Sequence of chain 47.A:
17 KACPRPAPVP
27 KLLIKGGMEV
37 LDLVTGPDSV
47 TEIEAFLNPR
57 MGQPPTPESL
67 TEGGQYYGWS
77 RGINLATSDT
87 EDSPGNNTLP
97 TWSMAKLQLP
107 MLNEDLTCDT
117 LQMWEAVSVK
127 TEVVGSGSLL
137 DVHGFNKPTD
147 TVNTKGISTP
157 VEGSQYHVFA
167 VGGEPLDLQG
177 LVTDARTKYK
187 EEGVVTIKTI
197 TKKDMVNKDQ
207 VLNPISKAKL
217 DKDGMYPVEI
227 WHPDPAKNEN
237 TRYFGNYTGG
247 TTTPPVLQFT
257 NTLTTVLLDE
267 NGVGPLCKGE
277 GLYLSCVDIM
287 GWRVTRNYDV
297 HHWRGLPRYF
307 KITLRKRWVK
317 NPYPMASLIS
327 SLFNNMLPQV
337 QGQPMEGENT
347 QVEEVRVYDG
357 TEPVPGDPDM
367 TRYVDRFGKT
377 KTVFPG

Sequence of chain 47.B:
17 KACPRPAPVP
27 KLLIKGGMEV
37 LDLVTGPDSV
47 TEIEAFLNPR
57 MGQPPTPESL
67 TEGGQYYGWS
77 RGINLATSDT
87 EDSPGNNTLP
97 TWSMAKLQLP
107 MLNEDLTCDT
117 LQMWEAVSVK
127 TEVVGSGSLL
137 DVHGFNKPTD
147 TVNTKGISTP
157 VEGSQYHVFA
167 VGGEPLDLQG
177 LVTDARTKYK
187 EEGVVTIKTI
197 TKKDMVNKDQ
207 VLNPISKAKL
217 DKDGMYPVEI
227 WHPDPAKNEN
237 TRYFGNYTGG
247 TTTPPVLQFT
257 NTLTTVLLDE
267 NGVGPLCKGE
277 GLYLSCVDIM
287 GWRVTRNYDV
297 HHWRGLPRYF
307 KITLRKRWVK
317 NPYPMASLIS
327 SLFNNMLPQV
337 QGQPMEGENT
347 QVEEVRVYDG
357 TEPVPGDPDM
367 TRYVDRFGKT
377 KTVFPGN

Binding-site contacts:
Ligand atom O1A contacts residue ARG77 of chain 47.A at 3.1 Å.
Ligand atom C4 contacts residue ARG77 of chain 47.A at 4.3 Å.
Ligand atom O4 contacts residue THR291 of chain 47.A at 3.5 Å.
Ligand atom O1A contacts residue TYR72 of chain 47.A at 3.7 Å.
Ligand atom O1B contacts residue ARG77 of chain 47.A at 3.0 Å (salt-bridge).
Ligand atom C4 contacts residue VAL296 of chain 47.A at 4.2 Å (hydrophobic).
Ligand atom O4 contacts residue GLY78 of chain 47.A at 3.3 Å.
Ligand atom O10 contacts residue ASN293 of chain 47.A at 4.3 Å.
Ligand atom C1 contacts residue TYR72 of chain 47.A at 4.1 Å (hydrophobic).
Ligand atom C6 contacts residue ASN93 of chain 47.A at 3.1 Å.
Ligand atom O3 contacts residue GLY78 of chain 47.A at 3.6 Å.
Ligand atom O4 contacts residue HIS298 of chain 47.A at 2.7 Å (h-bond).
Ligand atom O4 contacts residue ILE79 of chain 47.A at 3.7 Å.
Ligand atom C1 contacts residue GLY78 of chain 47.A at 4.2 Å.
Ligand atom O6 contacts residue ASN93 of chain 47.A at 2.9 Å (h-bond).
Ligand atom C11 contacts residue TYR72 of chain 47.A at 3.9 Å (hydrophobic).
Ligand atom C4 contacts residue TYR72 of chain 47.A at 3.7 Å (hydrophobic).
Ligand atom C3 contacts residue HIS298 of chain 47.A at 4.1 Å.
Ligand atom O8 contacts residue TYR72 of chain 47.A at 3.9 Å.
Ligand atom C1 contacts residue ARG77 of chain 47.A at 3.5 Å.
Ligand atom O1B contacts residue TYR72 of chain 47.A at 4.1 Å.
Ligand atom C10 contacts residue TYR72 of chain 47.A at 3.8 Å (hydrophobic).
Ligand atom N5 contacts residue TYR72 of chain 47.A at 2.9 Å (h-bond).
Ligand atom C3 contacts residue GLY78 of chain 47.A at 3.7 Å.
Ligand atom C3 contacts residue VAL296 of chain 47.A at 3.4 Å (hydrophobic).
Ligand atom O8 contacts residue ARG77 of chain 47.A at 3.3 Å (salt-bridge).
Ligand atom C3 contacts residue GLY78 of chain 47.A at 4.2 Å.
Ligand atom O4 contacts residue ASN80 of chain 47.A at 4.1 Å.
Ligand atom C4 contacts residue HIS298 of chain 47.A at 3.6 Å.
Ligand atom C4 contacts residue GLY78 of chain 47.A at 3.6 Å.
Ligand atom O1A contacts residue GLY78 of chain 47.A at 3.4 Å (h-bond).
Ligand atom C5 contacts residue TYR72 of chain 47.A at 3.7 Å (hydrophobic).
Ligand atom O4 contacts residue TYR72 of chain 47.A at 4.2 Å.
Ligand atom O4 contacts residue VAL296 of chain 47.A at 3.7 Å.
Ligand atom C6 contacts residue THR94 of chain 47.A at 3.9 Å.
Ligand atom C11 contacts residue ASP85 of chain 47.B at 3.5 Å.
Ligand atom C2 contacts residue GLY78 of chain 47.A at 4.1 Å.
Ligand atom C6 contacts residue TYR72 of chain 47.A at 3.9 Å (hydrophobic).
Ligand atom C5 contacts residue ASN93 of chain 47.A at 3.6 Å.
Ligand atom C3 contacts residue ARG77 of chain 47.A at 3.8 Å.

The small molecule below binds the protein below.
Small molecule (SMILES): CC(=O)N[C@H]1[C@H]([C@H](O)[C@H](O)CO)O[C@@](O[C@H]2[C@@H](O)[C@@H](CO)O[C@@H](O[C@H]3[C@H](O)[C@@H](O)[C@H](O)O[C@@H]3CO)[C@@H]2O)(C(=O)O)C[C@@H]1O